Binding-site contacts:
Ligand atom C8 contacts residue ASN118 of chain 1.D at 4.4 Å.
Ligand atom O7 contacts residue ASN118 of chain 1.D at 3.3 Å.
Ligand atom C5 contacts residue ASN118 of chain 1.D at 3.8 Å.
Ligand atom C1 contacts residue ASN118 of chain 1.D at 1.5 Å.
Ligand atom O5 contacts residue ASN118 of chain 1.D at 2.5 Å (h-bond).
Ligand atom C7 contacts residue ASN118 of chain 1.D at 3.3 Å.
Ligand atom N2 contacts residue ASN118 of chain 1.D at 2.9 Å (h-bond).
Ligand atom C4 contacts residue ASN118 of chain 1.D at 4.4 Å.
Ligand atom C3 contacts residue ASN118 of chain 1.D at 3.9 Å.
Ligand atom C2 contacts residue ASN118 of chain 1.D at 2.5 Å.

Sequence of chain 1.D:
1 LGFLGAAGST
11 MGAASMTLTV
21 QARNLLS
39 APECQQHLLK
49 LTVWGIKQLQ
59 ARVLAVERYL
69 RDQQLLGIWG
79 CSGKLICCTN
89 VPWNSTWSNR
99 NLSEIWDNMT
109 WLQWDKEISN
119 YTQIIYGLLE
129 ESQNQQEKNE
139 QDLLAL

This small molecule binds to this protein.
Small molecule (SMILES): CC(=O)N[C@@H]1[C@@H](O)[C@H](O)[C@@H](CO)O[C@H]1O